A protein and the small-molecule ligand that binds it are described below.
Small molecule (SMILES): CC(=O)N[C@@H]1[C@@H](O)[C@H](O)[C@@H](CO)O[C@H]1O

Sequence of chain 1.D:
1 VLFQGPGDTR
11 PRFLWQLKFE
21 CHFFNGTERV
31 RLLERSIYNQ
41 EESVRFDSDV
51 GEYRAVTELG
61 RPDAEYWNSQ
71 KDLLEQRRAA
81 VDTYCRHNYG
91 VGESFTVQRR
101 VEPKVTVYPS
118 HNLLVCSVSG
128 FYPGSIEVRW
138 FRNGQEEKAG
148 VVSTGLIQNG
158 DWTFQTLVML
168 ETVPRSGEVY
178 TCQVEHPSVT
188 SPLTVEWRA

Binding-site contacts:
Ligand atom C8 contacts residue LEU59 of chain 1.D at 4.0 Å (hydrophobic).
Ligand atom C8 contacts residue ARG76 of chain 1.C at 4.1 Å.
Ligand atom C2 contacts residue ASN78 of chain 1.C at 2.4 Å.
Ligand atom C3 contacts residue ASN78 of chain 1.C at 3.8 Å.
Ligand atom C1 contacts residue ASN78 of chain 1.C at 1.5 Å.
Ligand atom N2 contacts residue ASN78 of chain 1.C at 2.7 Å (h-bond).
Ligand atom C4 contacts residue ASN78 of chain 1.C at 4.3 Å.
Ligand atom C5 contacts residue ASN78 of chain 1.C at 3.8 Å.
Ligand atom C8 contacts residue ASN78 of chain 1.C at 4.2 Å.
Ligand atom C7 contacts residue ASN78 of chain 1.C at 3.0 Å.
Ligand atom O5 contacts residue ASN78 of chain 1.C at 2.5 Å (h-bond).
Ligand atom O7 contacts residue ASN78 of chain 1.C at 3.0 Å (h-bond).

Sequence of chain 1.C:
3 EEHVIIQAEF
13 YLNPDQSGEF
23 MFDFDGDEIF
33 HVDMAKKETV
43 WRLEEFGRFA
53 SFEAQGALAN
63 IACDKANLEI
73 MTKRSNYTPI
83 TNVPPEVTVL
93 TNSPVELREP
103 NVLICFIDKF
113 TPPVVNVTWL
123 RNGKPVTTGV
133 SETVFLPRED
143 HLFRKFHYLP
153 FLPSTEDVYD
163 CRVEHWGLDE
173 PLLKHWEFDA